Sequence of chain 1.A:
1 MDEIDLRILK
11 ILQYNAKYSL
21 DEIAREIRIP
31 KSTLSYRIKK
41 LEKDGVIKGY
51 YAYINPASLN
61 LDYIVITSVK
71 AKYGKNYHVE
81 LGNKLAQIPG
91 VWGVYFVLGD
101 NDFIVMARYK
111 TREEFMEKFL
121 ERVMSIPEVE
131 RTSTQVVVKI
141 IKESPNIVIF

The protein below binds the small molecule below.
Small molecule (SMILES): NC(=O)CC[C@H](N)C(=O)O

Binding-site contacts:
Ligand atom O contacts residue SER32 of chain 1.A at 3.0 Å (h-bond).
Ligand atom NE2 contacts residue LYS31 of chain 1.A at 3.4 Å (salt-bridge).
Ligand atom C contacts residue PRO30 of chain 1.A at 4.1 Å (hydrophobic).
Ligand atom CA contacts residue PRO30 of chain 1.A at 4.4 Å (hydrophobic).
Ligand atom CD contacts residue LYS31 of chain 1.A at 3.3 Å.
Ligand atom OE1 contacts residue ALA24 of chain 1.A at 4.1 Å.
Ligand atom CA contacts residue LYS31 of chain 1.A at 4.4 Å.
Ligand atom OXT contacts residue PRO30 of chain 1.A at 3.1 Å.
Ligand atom NE2 contacts residue PRO30 of chain 1.A at 3.6 Å.
Ligand atom CD contacts residue PRO30 of chain 1.A at 4.3 Å (hydrophobic).
Ligand atom OXT contacts residue LYS31 of chain 1.A at 2.5 Å (salt-bridge).
Ligand atom OE1 contacts residue LYS31 of chain 1.A at 3.0 Å.
Ligand atom OXT contacts residue SER32 of chain 1.A at 2.6 Å (h-bond).
Ligand atom C contacts residue LYS31 of chain 1.A at 3.7 Å.
Ligand atom CG contacts residue LYS31 of chain 1.A at 3.4 Å.
Ligand atom C contacts residue SER32 of chain 1.A at 3.4 Å.